Sequence of chain 1.A:
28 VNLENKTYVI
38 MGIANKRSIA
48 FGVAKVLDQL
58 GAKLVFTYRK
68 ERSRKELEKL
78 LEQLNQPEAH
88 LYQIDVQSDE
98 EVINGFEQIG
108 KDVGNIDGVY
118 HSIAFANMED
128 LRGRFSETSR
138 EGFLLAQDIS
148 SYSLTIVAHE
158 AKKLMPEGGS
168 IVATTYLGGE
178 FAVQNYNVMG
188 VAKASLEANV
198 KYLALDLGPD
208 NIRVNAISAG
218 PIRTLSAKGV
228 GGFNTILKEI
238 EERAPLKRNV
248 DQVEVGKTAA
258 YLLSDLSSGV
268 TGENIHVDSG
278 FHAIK

A protein and the small-molecule ligand that binds it are described below.
Small molecule (SMILES): CCCCCCc1cc(O)c(Oc2ccccc2)cc1F

Binding-site contacts:
Ligand atom CAM contacts residue PHE230 of chain 1.A at 3.8 Å (hydrophobic).
Ligand atom CAS contacts residue NAP1 of chain 1.K at 3.6 Å.
Ligand atom CAN contacts residue TYR173 of chain 1.A at 3.9 Å (hydrophobic).
Ligand atom CAQ contacts residue TYR183 of chain 1.A at 3.4 Å (hydrophobic).
Ligand atom FAC contacts residue PHE230 of chain 1.A at 3.3 Å.
Ligand atom CAA contacts residue VAL180 of chain 1.A at 3.7 Å (hydrophobic).
Ligand atom CAA contacts residue GLN181 of chain 1.A at 3.1 Å.
Ligand atom FAC contacts residue ALA224 of chain 1.A at 3.1 Å.
Ligand atom CAI contacts residue TYR173 of chain 1.A at 3.9 Å (hydrophobic).
Ligand atom OAP contacts residue NAP1 of chain 1.K at 3.0 Å (h-bond).
Ligand atom CAG contacts residue NAP1 of chain 1.K at 3.9 Å.
Ligand atom CAH contacts residue VAL227 of chain 1.A at 3.8 Å (hydrophobic).
Ligand atom CAG contacts residue SER223 of chain 1.A at 3.5 Å.
Ligand atom CAJ contacts residue NAP1 of chain 1.K at 3.5 Å.
Ligand atom CAO contacts residue TYR173 of chain 1.A at 3.9 Å (hydrophobic).
Ligand atom CAI contacts residue NAP1 of chain 1.K at 3.4 Å.
Ligand atom OAP contacts residue SER223 of chain 1.A at 3.7 Å.
Ligand atom CAE contacts residue PHE122 of chain 1.A at 3.8 Å (hydrophobic).
Ligand atom CAG contacts residue ALA121 of chain 1.A at 3.9 Å (hydrophobic).
Ligand atom CAL contacts residue ILE233 of chain 1.A at 3.8 Å (hydrophobic).
Ligand atom CAD contacts residue LEU128 of chain 1.A at 3.9 Å (hydrophobic).
Ligand atom FAC contacts residue NAP1 of chain 1.K at 3.0 Å.
Ligand atom CAK contacts residue VAL227 of chain 1.A at 3.2 Å (hydrophobic).
Ligand atom CAL contacts residue TYR173 of chain 1.A at 3.6 Å (hydrophobic).
Ligand atom CAR contacts residue NAP1 of chain 1.K at 3.1 Å.
Ligand atom CAI contacts residue TYR183 of chain 1.A at 3.4 Å (hydrophobic).
Ligand atom CAE contacts residue ALA121 of chain 1.A at 3.9 Å (hydrophobic).
Ligand atom CAT contacts residue NAP1 of chain 1.K at 3.3 Å.
Ligand atom CAO contacts residue NAP1 of chain 1.K at 3.4 Å.
Ligand atom OAB contacts residue TYR183 of chain 1.A at 2.5 Å (h-bond).
Ligand atom CAU contacts residue NAP1 of chain 1.K at 3.4 Å.
Ligand atom CAJ contacts residue ALA224 of chain 1.A at 3.9 Å (hydrophobic).
Ligand atom CAD contacts residue ALA123 of chain 1.A at 3.7 Å (hydrophobic).
Ligand atom CAQ contacts residue NAP1 of chain 1.K at 3.4 Å.
Ligand atom CAF contacts residue LEU128 of chain 1.A at 3.6 Å (hydrophobic).
Ligand atom CAD contacts residue MET186 of chain 1.A at 3.8 Å (hydrophobic).
Ligand atom OAB contacts residue LYS190 of chain 1.A at 3.6 Å.
Ligand atom CAA contacts residue GLY228 of chain 1.A at 3.7 Å.
Ligand atom CAS contacts residue SER223 of chain 1.A at 3.7 Å.
Ligand atom OAB contacts residue NAP1 of chain 1.K at 2.5 Å (h-bond).